Binding-site contacts:
Ligand atom CA contacts residue GLN139 of chain 1.A at 3.6 Å.
Ligand atom CB contacts residue THR145 of chain 1.A at 3.4 Å.
Ligand atom OD2 contacts residue GLU141 of chain 1.A at 2.7 Å (salt-bridge).
Ligand atom OD1 contacts residue GLU141 of chain 1.A at 3.3 Å (salt-bridge).
Ligand atom CG contacts residue GLN66 of chain 1.B at 3.0 Å.
Ligand atom CG contacts residue ALA99 of chain 1.B at 3.7 Å (hydrophobic).
Ligand atom C contacts residue THR96 of chain 1.B at 3.6 Å.
Ligand atom NZ contacts residue ASP138 of chain 1.A at 2.8 Å (salt-bridge).
Ligand atom CG contacts residue GLU141 of chain 1.A at 3.7 Å.
Ligand atom O contacts residue GLN66 of chain 1.B at 3.5 Å.
Ligand atom CE contacts residue ASP138 of chain 1.A at 3.6 Å.
Ligand atom CB contacts residue GLU141 of chain 1.A at 3.6 Å.
Ligand atom CG contacts residue THR145 of chain 1.A at 3.4 Å.
Ligand atom CD1 contacts residue TRP102 of chain 1.B at 3.7 Å (hydrophobic).
Ligand atom CG contacts residue GLU141 of chain 1.A at 3.5 Å.
Ligand atom CA contacts residue THR96 of chain 1.B at 3.8 Å.
Ligand atom N contacts residue GLN139 of chain 1.A at 3.1 Å (h-bond).
Ligand atom CB contacts residue MET149 of chain 1.A at 3.7 Å (hydrophobic).
Ligand atom CB contacts residue THR96 of chain 1.B at 3.6 Å.
Ligand atom CG1 contacts residue GLN139 of chain 1.A at 3.6 Å.
Ligand atom C contacts residue GLN139 of chain 1.A at 3.8 Å.
Ligand atom OD2 contacts residue ALA140 of chain 1.A at 3.6 Å.
Ligand atom N contacts residue THR96 of chain 1.B at 3.8 Å.
Ligand atom CG contacts residue THR95 of chain 1.B at 3.8 Å.
Ligand atom OD1 contacts residue GLN66 of chain 1.B at 2.5 Å (h-bond).
Ligand atom OD1 contacts residue THR145 of chain 1.A at 2.8 Å (h-bond).
Ligand atom N contacts residue THR96 of chain 1.B at 3.0 Å (h-bond).
Ligand atom ND2 contacts residue GLN66 of chain 1.B at 3.7 Å.
Ligand atom CB contacts residue GLN66 of chain 1.B at 3.6 Å.
Ligand atom O contacts residue THR96 of chain 1.B at 3.8 Å.
Ligand atom O contacts residue THR96 of chain 1.B at 3.4 Å.
Ligand atom CD contacts residue ASP138 of chain 1.A at 3.6 Å.
Ligand atom ND2 contacts residue GLU141 of chain 1.A at 2.8 Å (salt-bridge).
Ligand atom CB contacts residue THR95 of chain 1.B at 3.8 Å.
Ligand atom CB contacts residue GLN139 of chain 1.A at 3.8 Å.
Ligand atom OD1 contacts residue HIS142 of chain 1.A at 3.0 Å (h-bond).
Ligand atom OE2 contacts residue ALA99 of chain 1.B at 3.3 Å.
Ligand atom CG contacts residue GLU141 of chain 1.A at 3.4 Å.
Ligand atom CA contacts residue GLN66 of chain 1.B at 3.6 Å.
Ligand atom CB contacts residue GLU141 of chain 1.A at 3.3 Å.

A small-molecule ligand and the protein it binds are described below.
Small molecule (SMILES): CC[C@H](C)[C@@H]1NC(=O)[C@H](CCCCN)NC(=O)[C@H](CC(C)C)NC(=O)[C@H](CO)NC(=O)[C@H](CC(=O)O)NC(=O)[C@H](CCC(=O)O)NC(=O)[C@H](CC(N)=O)NC(=O)[C@H](CC(=O)O)NC1=O

Sequence of chain 1.B:
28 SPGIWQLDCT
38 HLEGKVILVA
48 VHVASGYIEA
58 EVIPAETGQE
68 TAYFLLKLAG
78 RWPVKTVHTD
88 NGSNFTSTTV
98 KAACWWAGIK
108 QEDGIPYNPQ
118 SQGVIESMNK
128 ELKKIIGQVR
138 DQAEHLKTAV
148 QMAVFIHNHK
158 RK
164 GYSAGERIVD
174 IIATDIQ

Sequence of chain 1.A:
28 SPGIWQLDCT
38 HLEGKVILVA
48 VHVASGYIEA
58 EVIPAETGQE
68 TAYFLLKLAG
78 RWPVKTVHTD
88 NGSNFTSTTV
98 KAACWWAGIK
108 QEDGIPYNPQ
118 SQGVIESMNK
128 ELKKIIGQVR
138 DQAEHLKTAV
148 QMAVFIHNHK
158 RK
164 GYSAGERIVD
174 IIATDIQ